Binding-site contacts:
Ligand atom O5 contacts residue ASN160 of chain 1.D at 2.5 Å (h-bond).
Ligand atom C6 contacts residue ASN160 of chain 1.D at 3.9 Å.
Ligand atom C6 contacts residue ASN163 of chain 1.D at 4.3 Å.
Ligand atom C3 contacts residue ASN160 of chain 1.D at 3.4 Å.
Ligand atom O7 contacts residue ASN160 of chain 1.D at 3.6 Å.
Ligand atom O6 contacts residue THR162 of chain 1.D at 4.2 Å.
Ligand atom C2 contacts residue ASN160 of chain 1.D at 2.6 Å.
Ligand atom N2 contacts residue ASN160 of chain 1.D at 3.7 Å.
Ligand atom C5 contacts residue ASN160 of chain 1.D at 3.6 Å.
Ligand atom O6 contacts residue ASN163 of chain 1.D at 4.1 Å.
Ligand atom C7 contacts residue ASN160 of chain 1.D at 3.9 Å.
Ligand atom C5 contacts residue THR162 of chain 1.D at 4.0 Å.
Ligand atom C1 contacts residue ASN160 of chain 1.D at 1.4 Å.
Ligand atom O5 contacts residue ASN163 of chain 1.D at 3.8 Å.
Ligand atom O3 contacts residue ASN160 of chain 1.D at 3.2 Å (h-bond).
Ligand atom C4 contacts residue ASN160 of chain 1.D at 4.1 Å.
Ligand atom C1 contacts residue THR162 of chain 1.D at 4.2 Å.
Ligand atom O5 contacts residue THR162 of chain 1.D at 3.3 Å.

Sequence of chain 1.D:
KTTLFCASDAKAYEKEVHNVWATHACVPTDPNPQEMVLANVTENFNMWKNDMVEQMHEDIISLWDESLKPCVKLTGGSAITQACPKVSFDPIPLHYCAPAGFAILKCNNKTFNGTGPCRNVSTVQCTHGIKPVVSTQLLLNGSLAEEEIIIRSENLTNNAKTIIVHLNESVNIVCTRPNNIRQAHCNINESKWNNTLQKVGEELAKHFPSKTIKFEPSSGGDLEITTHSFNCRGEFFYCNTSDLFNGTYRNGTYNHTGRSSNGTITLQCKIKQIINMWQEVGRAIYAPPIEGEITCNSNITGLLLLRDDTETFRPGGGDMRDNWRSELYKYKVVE

A small-molecule ligand and the protein it binds are described below.
Small molecule (SMILES): CC(=O)N[C@@H]1[C@@H](O)[C@H](O)[C@@H](CO)O[C@H]1O